Sequence of chain 1.A:
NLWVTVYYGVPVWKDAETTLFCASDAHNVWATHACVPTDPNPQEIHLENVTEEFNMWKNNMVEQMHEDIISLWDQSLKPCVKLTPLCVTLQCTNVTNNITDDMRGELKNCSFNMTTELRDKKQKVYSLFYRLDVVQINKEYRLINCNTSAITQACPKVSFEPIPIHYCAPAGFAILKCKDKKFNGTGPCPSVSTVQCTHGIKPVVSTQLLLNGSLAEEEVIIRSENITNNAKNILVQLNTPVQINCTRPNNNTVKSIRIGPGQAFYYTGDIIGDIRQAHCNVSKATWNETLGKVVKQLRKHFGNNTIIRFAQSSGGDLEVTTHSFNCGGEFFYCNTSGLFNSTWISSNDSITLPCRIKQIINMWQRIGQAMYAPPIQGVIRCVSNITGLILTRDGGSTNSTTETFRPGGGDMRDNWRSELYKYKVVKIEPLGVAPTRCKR

Sequence of chain 1.G:
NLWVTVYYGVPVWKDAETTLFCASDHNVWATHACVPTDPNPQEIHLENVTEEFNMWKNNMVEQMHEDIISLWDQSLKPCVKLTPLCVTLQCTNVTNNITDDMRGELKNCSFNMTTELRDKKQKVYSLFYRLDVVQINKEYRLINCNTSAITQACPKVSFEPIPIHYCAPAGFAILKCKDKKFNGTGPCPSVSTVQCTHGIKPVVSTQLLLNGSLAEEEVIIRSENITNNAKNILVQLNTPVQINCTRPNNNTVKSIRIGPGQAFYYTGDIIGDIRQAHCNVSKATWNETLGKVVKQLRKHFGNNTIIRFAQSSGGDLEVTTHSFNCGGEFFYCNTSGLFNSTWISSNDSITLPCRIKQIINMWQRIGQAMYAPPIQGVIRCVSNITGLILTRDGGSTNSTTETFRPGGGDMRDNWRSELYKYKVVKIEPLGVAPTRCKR

The small molecule below binds the protein below.
Small molecule (SMILES): CC(=O)N[C@H]1[C@H](O[C@H]2[C@H](O)[C@@H](NC(C)=O)CO[C@@H]2CO)O[C@H](CO)[C@@H](O)[C@@H]1O

Binding-site contacts:
Ligand atom C4 contacts residue ASN165 of chain 1.A at 4.3 Å.
Ligand atom N2 contacts residue ASN165 of chain 1.A at 2.9 Å (h-bond).
Ligand atom C5 contacts residue ASN165 of chain 1.A at 3.8 Å.
Ligand atom C6 contacts residue ARG160 of chain 1.A at 3.7 Å.
Ligand atom C1 contacts residue ASN165 of chain 1.A at 1.5 Å.
Ligand atom C8 contacts residue ARG276 of chain 1.G at 4.0 Å.
Ligand atom C7 contacts residue ASN165 of chain 1.A at 3.5 Å.
Ligand atom C6 contacts residue VAL142 of chain 1.A at 4.2 Å (hydrophobic).
Ligand atom C8 contacts residue ASN165 of chain 1.A at 4.3 Å.
Ligand atom C2 contacts residue ASN165 of chain 1.A at 2.5 Å.
Ligand atom C1 contacts residue ARG160 of chain 1.A at 4.0 Å.
Ligand atom O7 contacts residue ARG276 of chain 1.G at 3.3 Å (salt-bridge).
Ligand atom O7 contacts residue ASN165 of chain 1.A at 3.8 Å.
Ligand atom C8 contacts residue THR166 of chain 1.A at 3.9 Å.
Ligand atom C5 contacts residue ARG160 of chain 1.A at 4.0 Å.
Ligand atom C3 contacts residue ASN165 of chain 1.A at 3.9 Å.
Ligand atom O6 contacts residue ARG160 of chain 1.A at 3.7 Å.
Ligand atom O5 contacts residue ARG160 of chain 1.A at 3.0 Å (salt-bridge).
Ligand atom C7 contacts residue ARG276 of chain 1.G at 4.0 Å.
Ligand atom C8 contacts residue VAL142 of chain 1.A at 4.3 Å (hydrophobic).
Ligand atom O5 contacts residue ASN165 of chain 1.A at 2.5 Å (h-bond).
Ligand atom C7 contacts residue THR166 of chain 1.A at 4.5 Å.
Ligand atom N2 contacts residue THR166 of chain 1.A at 4.1 Å.